Binding-site contacts:
Ligand atom C2 contacts residue ASN829 of chain 1.A at 2.5 Å.
Ligand atom N2 contacts residue ASN829 of chain 1.A at 2.9 Å (h-bond).
Ligand atom O5 contacts residue ASN829 of chain 1.A at 2.4 Å (h-bond).
Ligand atom C6 contacts residue GLN832 of chain 1.A at 4.2 Å.
Ligand atom C1 contacts residue SER831 of chain 1.A at 3.5 Å.
Ligand atom C1 contacts residue ASN829 of chain 1.A at 1.4 Å.
Ligand atom C6 contacts residue SER831 of chain 1.A at 4.2 Å.
Ligand atom O7 contacts residue ASN829 of chain 1.A at 4.4 Å.
Ligand atom C4 contacts residue ASN829 of chain 1.A at 4.2 Å.
Ligand atom O5 contacts residue SER831 of chain 1.A at 3.5 Å (h-bond).
Ligand atom C3 contacts residue ASN829 of chain 1.A at 3.8 Å.
Ligand atom C5 contacts residue ASN829 of chain 1.A at 3.6 Å.
Ligand atom C5 contacts residue SER831 of chain 1.A at 3.6 Å.
Ligand atom C7 contacts residue ASN829 of chain 1.A at 3.9 Å.

This small molecule binds to this protein.
Small molecule (SMILES): CC(=O)N[C@H]1[C@H](O[C@H]2[C@H](O)[C@@H](NC(C)=O)CO[C@@H]2CO)O[C@H](CO)[C@@H](O)[C@@H]1O

Sequence of chain 1.A:
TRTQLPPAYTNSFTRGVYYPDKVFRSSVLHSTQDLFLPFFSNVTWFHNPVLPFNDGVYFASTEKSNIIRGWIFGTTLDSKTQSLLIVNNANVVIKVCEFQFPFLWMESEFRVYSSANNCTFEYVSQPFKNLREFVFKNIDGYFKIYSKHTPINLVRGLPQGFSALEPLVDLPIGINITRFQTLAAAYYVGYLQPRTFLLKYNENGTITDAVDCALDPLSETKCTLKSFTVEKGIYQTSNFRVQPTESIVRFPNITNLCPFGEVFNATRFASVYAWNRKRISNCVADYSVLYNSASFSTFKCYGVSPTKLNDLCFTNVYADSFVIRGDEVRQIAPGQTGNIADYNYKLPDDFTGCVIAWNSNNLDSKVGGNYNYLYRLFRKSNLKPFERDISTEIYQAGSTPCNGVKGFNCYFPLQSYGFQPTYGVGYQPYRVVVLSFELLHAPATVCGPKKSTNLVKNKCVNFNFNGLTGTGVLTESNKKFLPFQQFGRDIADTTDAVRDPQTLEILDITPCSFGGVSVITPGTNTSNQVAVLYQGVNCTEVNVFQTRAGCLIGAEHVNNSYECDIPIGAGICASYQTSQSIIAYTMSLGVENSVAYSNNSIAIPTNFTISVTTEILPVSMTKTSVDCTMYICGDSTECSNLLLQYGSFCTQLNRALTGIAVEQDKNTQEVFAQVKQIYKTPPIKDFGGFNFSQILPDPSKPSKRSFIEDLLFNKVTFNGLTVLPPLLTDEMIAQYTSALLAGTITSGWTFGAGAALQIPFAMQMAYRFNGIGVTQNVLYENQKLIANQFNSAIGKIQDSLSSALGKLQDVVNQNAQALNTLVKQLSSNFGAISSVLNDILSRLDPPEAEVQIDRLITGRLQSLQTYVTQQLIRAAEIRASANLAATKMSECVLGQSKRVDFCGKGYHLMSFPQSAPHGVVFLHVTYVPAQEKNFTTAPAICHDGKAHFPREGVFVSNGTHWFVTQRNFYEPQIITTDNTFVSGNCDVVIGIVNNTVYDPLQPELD